Binding-site contacts:
Ligand atom CA contacts residue ASN231 of chain 1.A at 3.7 Å.
Ligand atom CB contacts residue TRP235 of chain 1.A at 3.8 Å (hydrophobic).
Ligand atom CG2 contacts residue T4Z1 of chain 1.F at 3.4 Å.
Ligand atom P contacts residue ARG61 of chain 1.A at 3.6 Å.
Ligand atom C contacts residue ASN231 of chain 1.A at 3.7 Å.
Ligand atom C contacts residue ASN180 of chain 1.A at 3.5 Å.
Ligand atom O contacts residue VAL183 of chain 1.A at 3.5 Å.
Ligand atom O contacts residue ASN180 of chain 1.A at 2.8 Å (h-bond).
Ligand atom N contacts residue LEU179 of chain 1.A at 3.9 Å.
Ligand atom CG1 contacts residue LEU227 of chain 1.A at 3.4 Å (hydrophobic).
Ligand atom P contacts residue ARG134 of chain 1.A at 3.8 Å.
Ligand atom CB contacts residue ASN231 of chain 1.A at 3.6 Å.
Ligand atom CG2 contacts residue ARG134 of chain 1.A at 3.8 Å.
Ligand atom CB contacts residue T4Z1 of chain 1.F at 3.6 Å.
Ligand atom O contacts residue LYS54 of chain 1.A at 3.7 Å.
Ligand atom O contacts residue LEU179 of chain 1.A at 3.5 Å.
Ligand atom O2P contacts residue ARG61 of chain 1.A at 2.9 Å (salt-bridge).
Ligand atom O3P contacts residue TYR135 of chain 1.A at 2.6 Å (h-bond).
Ligand atom CB contacts residue ASN231 of chain 1.A at 3.6 Å.
Ligand atom CG2 contacts residue GLY176 of chain 1.A at 3.5 Å.
Ligand atom N contacts residue ASN180 of chain 1.A at 3.0 Å (h-bond).
Ligand atom CB contacts residue ASN180 of chain 1.A at 3.2 Å.
Ligand atom CB contacts residue VAL183 of chain 1.A at 3.9 Å (hydrophobic).
Ligand atom O3P contacts residue ARG134 of chain 1.A at 2.9 Å (salt-bridge).
Ligand atom O1P contacts residue ARG61 of chain 1.A at 2.9 Å (salt-bridge).
Ligand atom O contacts residue ASN231 of chain 1.A at 3.0 Å (h-bond).
Ligand atom OXT contacts residue T4Z1 of chain 1.F at 3.6 Å.
Ligand atom O2P contacts residue ARG134 of chain 1.A at 2.8 Å (salt-bridge).
Ligand atom N contacts residue ASN231 of chain 1.A at 2.8 Å (h-bond).
Ligand atom CG2 contacts residue VAL183 of chain 1.A at 3.7 Å (hydrophobic).
Ligand atom P contacts residue TYR135 of chain 1.A at 3.8 Å.
Ligand atom CG contacts residue VAL183 of chain 1.A at 3.8 Å (hydrophobic).
Ligand atom CA contacts residue ASN231 of chain 1.A at 3.6 Å.
Ligand atom CA contacts residue ASN180 of chain 1.A at 3.2 Å.
Ligand atom O contacts residue LYS127 of chain 1.A at 2.8 Å (salt-bridge).
Ligand atom C contacts residue ASN231 of chain 1.A at 3.9 Å.
Ligand atom C contacts residue LYS127 of chain 1.A at 3.7 Å.
Ligand atom O1P contacts residue LYS54 of chain 1.A at 3.7 Å.
Ligand atom CA contacts residue LEU179 of chain 1.A at 3.7 Å (hydrophobic).
Ligand atom CG2 contacts residue ASN180 of chain 1.A at 3.6 Å.

A protein and the small-molecule ligand that binds it are described below.
Small molecule (SMILES): CC(C)[C@H](NC(=O)[C@@H](NC(=O)[C@H](C)NC(=O)[C@@H]1CCCN1C(=O)[C@@H](N)Cc1ccccc1)[C@@H](C)OP(=O)(O)O)C(=O)O

Sequence of chain 1.A:
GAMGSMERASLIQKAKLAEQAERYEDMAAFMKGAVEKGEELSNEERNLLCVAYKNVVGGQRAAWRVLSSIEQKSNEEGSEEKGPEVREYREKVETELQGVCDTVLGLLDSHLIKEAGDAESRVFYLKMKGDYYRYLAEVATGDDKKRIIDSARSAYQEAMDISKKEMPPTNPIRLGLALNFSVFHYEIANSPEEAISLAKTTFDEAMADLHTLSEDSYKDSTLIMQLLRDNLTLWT